The protein below binds the small molecule below.
Small molecule (SMILES): CC(=O)N[C@@H]1[C@@H](O)[C@H](O)[C@@H](CO)O[C@H]1O

Sequence of chain 1.I:
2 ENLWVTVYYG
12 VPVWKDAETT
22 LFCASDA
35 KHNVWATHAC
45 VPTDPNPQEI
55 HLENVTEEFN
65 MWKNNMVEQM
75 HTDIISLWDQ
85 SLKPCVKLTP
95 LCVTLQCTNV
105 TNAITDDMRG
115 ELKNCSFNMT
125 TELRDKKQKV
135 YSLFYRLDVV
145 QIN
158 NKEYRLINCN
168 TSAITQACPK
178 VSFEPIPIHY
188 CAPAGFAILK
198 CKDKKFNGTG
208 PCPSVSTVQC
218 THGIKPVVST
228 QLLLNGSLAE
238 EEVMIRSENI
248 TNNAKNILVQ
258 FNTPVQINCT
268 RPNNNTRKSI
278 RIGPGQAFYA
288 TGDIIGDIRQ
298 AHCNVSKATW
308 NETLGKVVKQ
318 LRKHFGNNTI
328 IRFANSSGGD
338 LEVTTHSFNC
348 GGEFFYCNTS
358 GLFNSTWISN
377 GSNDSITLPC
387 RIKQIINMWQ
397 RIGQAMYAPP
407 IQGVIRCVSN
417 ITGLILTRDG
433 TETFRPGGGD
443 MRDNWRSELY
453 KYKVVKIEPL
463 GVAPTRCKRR

Binding-site contacts:
Ligand atom C3 contacts residue ASN246 of chain 1.I at 3.8 Å.
Ligand atom C3 contacts residue THR248 of chain 1.I at 3.8 Å.
Ligand atom C5 contacts residue ASN246 of chain 1.I at 3.7 Å.
Ligand atom C2 contacts residue ASN246 of chain 1.I at 2.5 Å.
Ligand atom C7 contacts residue ASN246 of chain 1.I at 3.5 Å.
Ligand atom N2 contacts residue THR248 of chain 1.I at 3.0 Å (h-bond).
Ligand atom O5 contacts residue ASN249 of chain 1.I at 3.6 Å.
Ligand atom C1 contacts residue THR248 of chain 1.I at 3.4 Å.
Ligand atom O5 contacts residue ASN246 of chain 1.I at 2.4 Å (h-bond).
Ligand atom C1 contacts residue ASN249 of chain 1.I at 3.9 Å.
Ligand atom C4 contacts residue ASN246 of chain 1.I at 4.3 Å.
Ligand atom C5 contacts residue ASN249 of chain 1.I at 4.4 Å.
Ligand atom C1 contacts residue ASN246 of chain 1.I at 1.5 Å.
Ligand atom N2 contacts residue ASN246 of chain 1.I at 3.0 Å (h-bond).
Ligand atom C8 contacts residue ASN246 of chain 1.I at 3.8 Å.
Ligand atom C2 contacts residue THR248 of chain 1.I at 3.6 Å.
Ligand atom O6 contacts residue ASN249 of chain 1.I at 3.4 Å (h-bond).
Ligand atom C8 contacts residue THR248 of chain 1.I at 4.2 Å.
Ligand atom O7 contacts residue ASN246 of chain 1.I at 3.7 Å.
Ligand atom C7 contacts residue THR248 of chain 1.I at 4.0 Å.